Binding-site contacts:
Ligand atom O5 contacts residue ASN287 of chain 1.C at 2.2 Å (h-bond).
Ligand atom C1 contacts residue SER289 of chain 1.C at 3.9 Å.
Ligand atom C5 contacts residue SER289 of chain 1.C at 3.9 Å.
Ligand atom C3 contacts residue ASN287 of chain 1.C at 3.7 Å.
Ligand atom C7 contacts residue ASN287 of chain 1.C at 3.2 Å.
Ligand atom C1 contacts residue ASN287 of chain 1.C at 1.4 Å.
Ligand atom C4 contacts residue ASN287 of chain 1.C at 4.2 Å.
Ligand atom O7 contacts residue ASN287 of chain 1.C at 3.0 Å (h-bond).
Ligand atom C2 contacts residue ASN287 of chain 1.C at 2.4 Å.
Ligand atom C6 contacts residue SER289 of chain 1.C at 3.8 Å.
Ligand atom C8 contacts residue ASN287 of chain 1.C at 4.4 Å.
Ligand atom C5 contacts residue ASN287 of chain 1.C at 3.6 Å.
Ligand atom N2 contacts residue ASN287 of chain 1.C at 2.9 Å (h-bond).
Ligand atom O6 contacts residue SER289 of chain 1.C at 4.2 Å.
Ligand atom O5 contacts residue SER289 of chain 1.C at 3.2 Å (h-bond).

Sequence of chain 1.C:
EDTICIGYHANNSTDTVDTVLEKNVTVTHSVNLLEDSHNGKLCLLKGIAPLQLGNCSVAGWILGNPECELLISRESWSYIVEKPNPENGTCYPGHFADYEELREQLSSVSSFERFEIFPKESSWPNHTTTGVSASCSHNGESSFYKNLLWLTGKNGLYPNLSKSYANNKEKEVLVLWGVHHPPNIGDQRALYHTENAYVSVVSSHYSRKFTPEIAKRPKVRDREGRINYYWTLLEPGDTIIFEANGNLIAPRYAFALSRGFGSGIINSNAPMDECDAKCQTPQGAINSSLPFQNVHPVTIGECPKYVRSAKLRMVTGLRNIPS

A small-molecule ligand and the protein it binds are described below.
Small molecule (SMILES): CC(=O)N[C@@H]1[C@@H](O)[C@H](O)[C@@H](CO)O[C@H]1O